Sequence of chain 4.M:
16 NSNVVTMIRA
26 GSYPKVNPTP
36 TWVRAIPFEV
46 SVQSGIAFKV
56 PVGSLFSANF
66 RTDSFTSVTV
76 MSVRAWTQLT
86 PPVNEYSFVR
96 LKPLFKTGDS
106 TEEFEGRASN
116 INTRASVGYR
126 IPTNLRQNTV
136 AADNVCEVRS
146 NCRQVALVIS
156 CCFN

Binding-site contacts:
Ligand atom C1' contacts residue ARG125 of chain 2.I at 4.3 Å.
Ligand atom N1 contacts residue ASN16 of chain 4.M at 4.4 Å.
Ligand atom O5' contacts residue ARG131 of chain 2.I at 2.9 Å (salt-bridge).
Ligand atom OP1 contacts residue ARG125 of chain 2.I at 2.8 Å (salt-bridge).
Ligand atom O5' contacts residue ARG125 of chain 2.I at 3.0 Å (salt-bridge).
Ligand atom P contacts residue ILE23 of chain 4.M at 4.2 Å.
Ligand atom OP1 contacts residue ARG131 of chain 2.I at 3.4 Å (salt-bridge).
Ligand atom C4 contacts residue SER17 of chain 4.M at 4.0 Å.
Ligand atom C4 contacts residue ASN16 of chain 4.M at 4.0 Å.
Ligand atom C5' contacts residue ARG125 of chain 2.I at 4.2 Å.
Ligand atom C5' contacts residue MET76 of chain 2.I at 4.3 Å (hydrophobic).
Ligand atom OP3 contacts residue ARG125 of chain 2.I at 2.6 Å.
Ligand atom P contacts residue ARG125 of chain 2.I at 3.7 Å.
Ligand atom O4 contacts residue ARG125 of chain 2.I at 4.0 Å.
Ligand atom P contacts residue ARG131 of chain 2.I at 3.5 Å.
Ligand atom N1 contacts residue ARG125 of chain 2.I at 3.8 Å.
Ligand atom O4 contacts residue ASN16 of chain 4.M at 4.4 Å.
Ligand atom O3' contacts residue ARG125 of chain 2.I at 4.0 Å.
Ligand atom O4 contacts residue THR21 of chain 4.M at 4.2 Å.
Ligand atom C2 contacts residue ASN16 of chain 4.M at 3.0 Å.
Ligand atom N3 contacts residue ARG125 of chain 2.I at 3.7 Å.
Ligand atom OP2 contacts residue SER77 of chain 2.I at 4.0 Å.
Ligand atom C6 contacts residue ARG125 of chain 2.I at 3.7 Å.
Ligand atom O2 contacts residue ARG125 of chain 2.I at 4.1 Å.
Ligand atom C4 contacts residue ARG125 of chain 2.I at 3.7 Å.
Ligand atom OP2 contacts residue ARG131 of chain 2.I at 3.6 Å.
Ligand atom N3 contacts residue SER17 of chain 4.M at 4.3 Å.
Ligand atom O4 contacts residue SER17 of chain 4.M at 3.2 Å.
Ligand atom C5' contacts residue ARG131 of chain 2.I at 3.2 Å.
Ligand atom OP3 contacts residue ILE23 of chain 4.M at 4.3 Å.
Ligand atom C2' contacts residue ARG125 of chain 2.I at 3.7 Å.
Ligand atom C3' contacts residue ARG125 of chain 2.I at 3.3 Å.
Ligand atom C2 contacts residue ARG125 of chain 2.I at 3.9 Å.
Ligand atom OP3 contacts residue SER77 of chain 2.I at 4.3 Å.
Ligand atom O2 contacts residue ASN16 of chain 4.M at 2.6 Å (h-bond).
Ligand atom C4' contacts residue ARG125 of chain 2.I at 4.3 Å.
Ligand atom C5 contacts residue ARG125 of chain 2.I at 3.7 Å.
Ligand atom N3 contacts residue ASN16 of chain 4.M at 2.8 Å (h-bond).
Ligand atom OP2 contacts residue ILE23 of chain 4.M at 4.0 Å.
Ligand atom OP1 contacts residue ILE23 of chain 4.M at 3.6 Å.

Sequence of chain 2.I:
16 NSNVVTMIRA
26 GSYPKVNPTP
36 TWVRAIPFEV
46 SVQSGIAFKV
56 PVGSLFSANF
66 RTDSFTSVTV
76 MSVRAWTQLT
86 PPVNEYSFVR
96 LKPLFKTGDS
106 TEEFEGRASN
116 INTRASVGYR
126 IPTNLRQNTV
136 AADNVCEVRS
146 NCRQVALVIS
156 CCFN

The protein below binds the small molecule below.
Small molecule (SMILES): CO[P](=O)(O)O[C@H]1[C@@H](O)[C@H](n2ccc(=O)[nH]c2=O)O[C@@H]1COP(=O)(O)O